A small-molecule ligand and the protein it binds are described below.
Small molecule (SMILES): CC(C)[C@@H]1NC(=O)[C@@H](NC(=O)[C@H](Cc2ccc(O)cc2)NC(=O)[C@@H]2CCCN2C(=O)CCN)CSSC[C@@H](C(N)=O)NC(=O)[C@H](CO)NC(=O)[C@H](CC2=CN=C3CC=CC=C23)NC(=O)[C@H](CO)NC(=O)CCNC(=O)[C@H](CCCN=C(N)N)NC(=O)[C@H](Cc2ccc(O)cc2)NC1=O

Binding-site contacts:
Ligand atom CA contacts residue GLN46 of chain 1.C at 3.8 Å.
Ligand atom OG contacts residue ARG137 of chain 1.C at 2.3 Å (salt-bridge).
Ligand atom CB contacts residue ALA168 of chain 1.C at 3.8 Å (hydrophobic).
Ligand atom N contacts residue CYS48 of chain 1.C at 3.1 Å (h-bond).
Ligand atom CD2 contacts residue LEU86 of chain 1.C at 3.5 Å (hydrophobic).
Ligand atom CG1 contacts residue GLN46 of chain 1.C at 3.7 Å.
Ligand atom CA contacts residue CYS48 of chain 1.C at 3.6 Å (hydrophobic).
Ligand atom CB contacts residue GLN46 of chain 1.C at 3.6 Å.
Ligand atom CA contacts residue GLN46 of chain 1.C at 3.7 Å.
Ligand atom N contacts residue CYS48 of chain 1.C at 3.5 Å (h-bond).
Ligand atom O contacts residue ILE34 of chain 1.C at 3.7 Å.
Ligand atom SG contacts residue ARG81 of chain 1.C at 3.7 Å.
Ligand atom OH contacts residue LEU141 of chain 1.C at 3.7 Å.
Ligand atom CB contacts residue ARG137 of chain 1.C at 3.2 Å.
Ligand atom CB contacts residue ASN49 of chain 1.C at 3.2 Å.
Ligand atom N contacts residue GLN46 of chain 1.C at 2.9 Å (h-bond).
Ligand atom CE2 contacts residue LEU86 of chain 1.C at 3.5 Å (hydrophobic).
Ligand atom NE1 contacts residue LEU80 of chain 1.C at 3.8 Å.
Ligand atom CB contacts residue ARG81 of chain 1.C at 3.5 Å.
Ligand atom OH contacts residue PRO87 of chain 1.C at 3.5 Å.
Ligand atom CZ2 contacts residue CYS166 of chain 1.C at 3.8 Å (hydrophobic).
Ligand atom CD2 contacts residue ILE34 of chain 1.C at 3.7 Å (hydrophobic).
Ligand atom CD1 contacts residue THR79 of chain 1.C at 3.7 Å.
Ligand atom O contacts residue GLN46 of chain 1.C at 2.9 Å (h-bond).
Ligand atom NE1 contacts residue THR79 of chain 1.C at 3.1 Å (h-bond).
Ligand atom OH contacts residue MET139 of chain 1.C at 3.4 Å.
Ligand atom O contacts residue CYS48 of chain 1.C at 3.6 Å.
Ligand atom CG contacts residue THR79 of chain 1.C at 3.8 Å.
Ligand atom SG contacts residue LEU86 of chain 1.C at 3.3 Å.
Ligand atom N contacts residue ARG137 of chain 1.C at 3.8 Å.
Ligand atom CA contacts residue CYS48 of chain 1.C at 3.8 Å (hydrophobic).
Ligand atom C contacts residue GLN46 of chain 1.C at 3.8 Å.
Ligand atom CE1 contacts residue THR79 of chain 1.C at 3.8 Å.
Ligand atom CA contacts residue ASN49 of chain 1.C at 3.3 Å.
Ligand atom N contacts residue ASN49 of chain 1.C at 2.7 Å (h-bond).
Ligand atom N contacts residue GLU52 of chain 1.C at 3.1 Å (salt-bridge).
Ligand atom O contacts residue ILE34 of chain 1.C at 3.5 Å.
Ligand atom CZ2 contacts residue THR79 of chain 1.C at 3.5 Å.
Ligand atom CB contacts residue GLU52 of chain 1.C at 3.4 Å.
Ligand atom CZ3 contacts residue CYS166 of chain 1.C at 3.8 Å (hydrophobic).

Sequence of chain 1.C:
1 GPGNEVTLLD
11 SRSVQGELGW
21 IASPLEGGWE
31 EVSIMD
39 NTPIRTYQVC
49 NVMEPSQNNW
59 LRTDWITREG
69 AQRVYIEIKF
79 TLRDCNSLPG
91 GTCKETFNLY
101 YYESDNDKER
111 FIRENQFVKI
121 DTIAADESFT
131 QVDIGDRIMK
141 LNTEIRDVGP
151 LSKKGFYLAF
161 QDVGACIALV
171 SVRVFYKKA